Binding-site contacts:
Ligand atom P1 contacts residue ARG399 of chain 1.C at 3.7 Å.
Ligand atom O3 contacts residue CYS119 of chain 1.C at 2.7 Å (h-bond).
Ligand atom P1 contacts residue LYS22 of chain 1.C at 3.8 Å.
Ligand atom C2 contacts residue CYS119 of chain 1.C at 2.9 Å (hydrophobic).
Ligand atom O4 contacts residue ARG95 of chain 1.C at 3.7 Å.
Ligand atom O1 contacts residue ASP307 of chain 1.C at 4.4 Å.
Ligand atom P1 contacts residue UD11 of chain 1.R at 3.9 Å.
Ligand atom C2 contacts residue LYS22 of chain 1.C at 3.8 Å.
Ligand atom O4 contacts residue UD11 of chain 1.R at 3.5 Å.
Ligand atom C2 contacts residue UD11 of chain 1.R at 3.7 Å.
Ligand atom O4 contacts residue LYS22 of chain 1.C at 2.7 Å (salt-bridge).
Ligand atom P1 contacts residue ARG124 of chain 1.C at 3.8 Å.
Ligand atom C3 contacts residue ARG333 of chain 1.C at 3.8 Å.
Ligand atom O1 contacts residue ASN23 of chain 1.C at 4.0 Å.
Ligand atom C1 contacts residue ARG399 of chain 1.C at 4.3 Å.
Ligand atom O1 contacts residue CYS119 of chain 1.C at 4.1 Å.
Ligand atom C3 contacts residue UD11 of chain 1.R at 3.5 Å.
Ligand atom C3 contacts residue ILE121 of chain 1.C at 3.9 Å (hydrophobic).
Ligand atom O4 contacts residue ARG399 of chain 1.C at 2.9 Å (salt-bridge).
Ligand atom O2 contacts residue UD11 of chain 1.R at 2.8 Å (h-bond).
Ligand atom C3 contacts residue ARG124 of chain 1.C at 3.9 Å.
Ligand atom C1 contacts residue ARG333 of chain 1.C at 4.3 Å.
Ligand atom O3 contacts residue GLY118 of chain 1.C at 3.3 Å.
Ligand atom O4 contacts residue ASP50 of chain 1.C at 3.8 Å.
Ligand atom O2 contacts residue ARG95 of chain 1.C at 3.6 Å.
Ligand atom C3 contacts residue ASP307 of chain 1.C at 4.1 Å.
Ligand atom C2 contacts residue LEU372 of chain 1.C at 4.2 Å (hydrophobic).
Ligand atom O3 contacts residue ARG124 of chain 1.C at 2.9 Å (salt-bridge).
Ligand atom C3 contacts residue CYS119 of chain 1.C at 2.9 Å (hydrophobic).
Ligand atom C1 contacts residue CYS119 of chain 1.C at 1.8 Å (hydrophobic).
Ligand atom C2 contacts residue ARG399 of chain 1.C at 3.9 Å.
Ligand atom O3 contacts residue ARG95 of chain 1.C at 3.6 Å.
Ligand atom O1 contacts residue LEU372 of chain 1.C at 4.1 Å.
Ligand atom O1 contacts residue UD11 of chain 1.R at 2.7 Å (h-bond).
Ligand atom P1 contacts residue CYS119 of chain 1.C at 3.8 Å.
Ligand atom O3 contacts residue ARG399 of chain 1.C at 3.3 Å (salt-bridge).
Ligand atom O1 contacts residue LYS22 of chain 1.C at 3.3 Å (salt-bridge).
Ligand atom O2 contacts residue ARG124 of chain 1.C at 2.8 Å (salt-bridge).
Ligand atom P1 contacts residue ARG95 of chain 1.C at 3.8 Å.
Ligand atom C1 contacts residue UD11 of chain 1.R at 4.1 Å.

Sequence of chain 1.C:
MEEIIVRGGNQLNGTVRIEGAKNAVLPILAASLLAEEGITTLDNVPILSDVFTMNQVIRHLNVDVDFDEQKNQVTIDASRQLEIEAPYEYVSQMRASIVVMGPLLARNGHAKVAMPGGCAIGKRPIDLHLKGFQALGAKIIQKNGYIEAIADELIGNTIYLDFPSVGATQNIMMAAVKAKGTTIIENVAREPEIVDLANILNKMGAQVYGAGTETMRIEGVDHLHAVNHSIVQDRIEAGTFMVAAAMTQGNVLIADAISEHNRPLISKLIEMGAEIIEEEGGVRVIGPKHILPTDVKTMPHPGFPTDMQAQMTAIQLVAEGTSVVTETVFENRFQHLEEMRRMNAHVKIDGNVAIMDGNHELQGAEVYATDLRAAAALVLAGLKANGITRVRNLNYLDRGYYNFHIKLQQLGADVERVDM

This small molecule binds to this protein.
Small molecule (SMILES): CC[C@H](O)P(=O)(O)O